Binding-site contacts:
Ligand atom C1 contacts residue ASN69 of chain 36.B at 2.7 Å.
Ligand atom C7 contacts residue ASN69 of chain 36.B at 3.8 Å.
Ligand atom C6 contacts residue LEU24 of chain 36.B at 4.5 Å (hydrophobic).
Ligand atom O1 contacts residue SER70 of chain 36.B at 4.2 Å.
Ligand atom C4 contacts residue VAL31 of chain 36.B at 3.8 Å (hydrophobic).
Ligand atom C8 contacts residue SER70 of chain 36.B at 3.7 Å.
Ligand atom C5 contacts residue ASN69 of chain 36.B at 3.7 Å.
Ligand atom C6 contacts residue ASN69 of chain 36.B at 4.4 Å.
Ligand atom C8 contacts residue ARG57 of chain 36.B at 4.2 Å.
Ligand atom C7 contacts residue SER70 of chain 36.B at 4.4 Å.
Ligand atom O3 contacts residue NAG1 of chain 36.R at 2.6 Å (h-bond).
Ligand atom O1 contacts residue VAL31 of chain 36.B at 3.4 Å (h-bond).
Ligand atom N2 contacts residue ASN69 of chain 36.B at 4.3 Å.
Ligand atom C6 contacts residue MET33 of chain 36.B at 3.5 Å (hydrophobic).
Ligand atom C2 contacts residue ASN69 of chain 36.B at 4.2 Å.
Ligand atom O5 contacts residue MET33 of chain 36.B at 4.2 Å.
Ligand atom C3 contacts residue NAG1 of chain 36.R at 3.7 Å.
Ligand atom C8 contacts residue ASN69 of chain 36.B at 3.4 Å.
Ligand atom O1 contacts residue MET33 of chain 36.B at 3.9 Å.
Ligand atom O7 contacts residue ASN69 of chain 36.B at 3.8 Å.
Ligand atom O4 contacts residue VAL31 of chain 36.B at 3.3 Å.
Ligand atom C3 contacts residue VAL31 of chain 36.B at 3.0 Å (hydrophobic).
Ligand atom O6 contacts residue NAG1 of chain 36.R at 3.0 Å.
Ligand atom C2 contacts residue VAL31 of chain 36.B at 4.0 Å (hydrophobic).
Ligand atom N2 contacts residue VAL31 of chain 36.B at 4.0 Å.
Ligand atom O5 contacts residue ASN69 of chain 36.B at 2.8 Å (h-bond).
Ligand atom O3 contacts residue VAL31 of chain 36.B at 3.6 Å.
Ligand atom C6 contacts residue NAG1 of chain 36.R at 4.3 Å.
Ligand atom O4 contacts residue NAG1 of chain 36.R at 3.0 Å.
Ligand atom C1 contacts residue VAL31 of chain 36.B at 4.3 Å (hydrophobic).
Ligand atom O1 contacts residue ASN69 of chain 36.B at 2.1 Å (h-bond).
Ligand atom C5 contacts residue MET33 of chain 36.B at 3.7 Å (hydrophobic).
Ligand atom C5 contacts residue VAL31 of chain 36.B at 4.2 Å (hydrophobic).
Ligand atom C4 contacts residue NAG1 of chain 36.R at 3.2 Å.
Ligand atom C5 contacts residue NAG1 of chain 36.R at 4.3 Å.

A protein and the small-molecule ligand that binds it are described below.
Small molecule (SMILES): CC(=O)N[C@@H]1[C@@H](O)[C@H](O)[C@@H](CO)O[C@H]1O

Sequence of chain 36.B:
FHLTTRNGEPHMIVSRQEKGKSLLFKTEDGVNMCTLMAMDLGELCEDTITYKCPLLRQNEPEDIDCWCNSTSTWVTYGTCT